Binding-site contacts:
Ligand atom O6 contacts residue GLN225 of chain 3.A at 3.9 Å.
Ligand atom C9 contacts residue GLU189 of chain 3.A at 3.4 Å.
Ligand atom O1B contacts residue GLY136 of chain 3.A at 3.6 Å.
Ligand atom O10 contacts residue GLY133 of chain 3.A at 3.8 Å.
Ligand atom O8 contacts residue GLN225 of chain 3.A at 2.7 Å (h-bond).
Ligand atom O9 contacts residue HIS182 of chain 3.A at 3.0 Å (h-bond).
Ligand atom O9 contacts residue TYR97 of chain 3.A at 2.9 Å (h-bond).
Ligand atom C8 contacts residue GLN225 of chain 3.A at 3.6 Å.
Ligand atom C1 contacts residue SER135 of chain 3.A at 3.7 Å.
Ligand atom O9 contacts residue GLY227 of chain 3.A at 3.9 Å.
Ligand atom O10 contacts residue TRP152 of chain 3.A at 3.8 Å.
Ligand atom O4 contacts residue GLY224 of chain 3.A at 2.6 Å (h-bond).
Ligand atom C2 contacts residue GLN225 of chain 3.A at 3.8 Å.
Ligand atom C9 contacts residue TRP152 of chain 3.A at 3.8 Å (hydrophobic).
Ligand atom O10 contacts residue ARG134 of chain 3.A at 3.8 Å.
Ligand atom O8 contacts residue TYR97 of chain 3.A at 3.1 Å (h-bond).
Ligand atom N5 contacts residue TRP152 of chain 3.A at 3.9 Å.
Ligand atom C7 contacts residue TRP152 of chain 3.A at 3.5 Å (hydrophobic).
Ligand atom O4 contacts residue ARG134 of chain 3.A at 3.4 Å (salt-bridge).
Ligand atom N5 contacts residue ARG134 of chain 3.A at 3.1 Å (salt-bridge).
Ligand atom C4 contacts residue ARG134 of chain 3.A at 3.5 Å.
Ligand atom O3 contacts residue GLN225 of chain 3.A at 3.0 Å (h-bond).
Ligand atom O4 contacts residue GLN225 of chain 3.A at 3.1 Å (h-bond).
Ligand atom O7 contacts residue LEU193 of chain 3.A at 3.2 Å.
Ligand atom C6 contacts residue GLY224 of chain 3.A at 3.7 Å.
Ligand atom C5 contacts residue ARG134 of chain 3.A at 3.9 Å.
Ligand atom O1B contacts residue SER135 of chain 3.A at 2.8 Å (h-bond).
Ligand atom O9 contacts residue GLU189 of chain 3.A at 2.8 Å (salt-bridge).
Ligand atom C1 contacts residue GLN225 of chain 3.A at 3.2 Å.
Ligand atom C11 contacts residue LEU193 of chain 3.A at 3.3 Å (hydrophobic).
Ligand atom O1A contacts residue GLY136 of chain 3.A at 3.0 Å (h-bond).
Ligand atom C1 contacts residue GLY136 of chain 3.A at 3.6 Å.
Ligand atom C8 contacts residue GLU189 of chain 3.A at 3.8 Å.
Ligand atom C9 contacts residue HIS182 of chain 3.A at 3.2 Å.
Ligand atom C6 contacts residue GLU189 of chain 3.A at 3.7 Å.
Ligand atom C8 contacts residue TYR97 of chain 3.A at 3.8 Å (hydrophobic).
Ligand atom O1A contacts residue GLN225 of chain 3.A at 3.2 Å (h-bond).
Ligand atom C9 contacts residue TYR97 of chain 3.A at 3.3 Å (hydrophobic).
Ligand atom O1B contacts residue GLN225 of chain 3.A at 3.5 Å.
Ligand atom C4 contacts residue GLY224 of chain 3.A at 3.1 Å.

Sequence of chain 3.A:
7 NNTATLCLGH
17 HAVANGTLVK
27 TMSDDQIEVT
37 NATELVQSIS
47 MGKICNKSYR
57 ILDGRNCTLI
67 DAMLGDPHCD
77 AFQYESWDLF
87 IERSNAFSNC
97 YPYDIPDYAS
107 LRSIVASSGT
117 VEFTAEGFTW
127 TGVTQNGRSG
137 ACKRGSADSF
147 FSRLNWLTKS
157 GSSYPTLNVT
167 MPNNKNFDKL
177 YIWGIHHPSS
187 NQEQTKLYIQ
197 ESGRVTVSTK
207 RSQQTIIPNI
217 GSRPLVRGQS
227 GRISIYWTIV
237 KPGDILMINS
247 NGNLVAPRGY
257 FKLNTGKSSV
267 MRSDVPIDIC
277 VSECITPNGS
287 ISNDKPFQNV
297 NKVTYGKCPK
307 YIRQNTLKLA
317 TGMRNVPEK

A small-molecule ligand and the protein it binds are described below.
Small molecule (SMILES): CC(=O)N[C@@H]1[C@@H](O[C@H]2O[C@@H](C)[C@@H](O)[C@@H](O)[C@@H]2O)[C@H](O[C@@H]2O[C@H](CO)[C@H](O)[C@H](O[C@]3(C(=O)O)C[C@H](O)[C@@H](NC(C)=O)[C@H]([C@H](O)[C@H](O)CO)O3)[C@H]2O)[C@@H](CO)O[C@H]1O